Binding-site contacts:
Ligand atom C14 contacts residue LYS297 of chain 1.B at 2.4 Å.
Ligand atom C14 contacts residue ALA118 of chain 1.B at 3.4 Å (hydrophobic).
Ligand atom C4 contacts residue GLU123 of chain 1.B at 3.9 Å.
Ligand atom C6 contacts residue TRP266 of chain 1.B at 4.1 Å (hydrophobic).
Ligand atom C17 contacts residue TYR269 of chain 1.B at 3.6 Å (hydrophobic).
Ligand atom C13 contacts residue ALA118 of chain 1.B at 4.0 Å (hydrophobic).
Ligand atom C15 contacts residue GLU114 of chain 1.B at 4.0 Å.
Ligand atom C20 contacts residue GLU182 of chain 1.B at 3.9 Å.
Ligand atom C15 contacts residue ALA293 of chain 1.B at 3.5 Å (hydrophobic).
Ligand atom C12 contacts residue ALA118 of chain 1.B at 3.6 Å (hydrophobic).
Ligand atom C13 contacts residue CYS188 of chain 1.B at 3.9 Å (hydrophobic).
Ligand atom C18 contacts residue GLY122 of chain 1.B at 3.9 Å.
Ligand atom C10 contacts residue THR119 of chain 1.B at 3.6 Å.
Ligand atom C5 contacts residue GLU123 of chain 1.B at 3.6 Å.
Ligand atom C4 contacts residue TRP266 of chain 1.B at 3.6 Å (hydrophobic).
Ligand atom C19 contacts residue THR119 of chain 1.B at 3.9 Å.
Ligand atom C3 contacts residue HIS212 of chain 1.B at 4.0 Å.
Ligand atom C19 contacts residue TYR269 of chain 1.B at 3.7 Å (hydrophobic).
Ligand atom C18 contacts residue GLU123 of chain 1.B at 3.5 Å.
Ligand atom C18 contacts residue TRP266 of chain 1.B at 3.5 Å (hydrophobic).
Ligand atom C11 contacts residue TYR269 of chain 1.B at 3.6 Å (hydrophobic).
Ligand atom C2 contacts residue PHE213 of chain 1.B at 3.5 Å (hydrophobic).
Ligand atom C9 contacts residue TYR269 of chain 1.B at 4.1 Å (hydrophobic).
Ligand atom C20 contacts residue TYR269 of chain 1.B at 3.4 Å (hydrophobic).
Ligand atom C2 contacts residue ALA270 of chain 1.B at 3.7 Å (hydrophobic).
Ligand atom C19 contacts residue TYR192 of chain 1.B at 3.1 Å (hydrophobic).
Ligand atom C16 contacts residue MET208 of chain 1.B at 3.3 Å (hydrophobic).
Ligand atom C9 contacts residue THR119 of chain 1.B at 3.6 Å.
Ligand atom C19 contacts residue ILE190 of chain 1.B at 3.5 Å (hydrophobic).
Ligand atom C10 contacts residue TRP266 of chain 1.B at 4.0 Å (hydrophobic).
Ligand atom C20 contacts residue ALA293 of chain 1.B at 3.7 Å (hydrophobic).
Ligand atom C13 contacts residue LYS297 of chain 1.B at 3.7 Å.
Ligand atom C15 contacts residue LYS297 of chain 1.B at 1.3 Å.
Ligand atom C5 contacts residue TRP266 of chain 1.B at 3.5 Å (hydrophobic).
Ligand atom C15 contacts residue SER187 of chain 1.B at 4.0 Å.
Ligand atom C6 contacts residue GLU123 of chain 1.B at 4.1 Å.
Ligand atom C17 contacts residue ALA270 of chain 1.B at 3.6 Å (hydrophobic).
Ligand atom C4 contacts residue PHE262 of chain 1.B at 4.0 Å (hydrophobic).
Ligand atom C8 contacts residue TRP266 of chain 1.B at 3.9 Å (hydrophobic).
Ligand atom C3 contacts residue PHE213 of chain 1.B at 3.3 Å (hydrophobic).

This protein binds this small molecule.
Small molecule (SMILES): CC1=C(/C=C/C(C)=C/C=C/C(C)=C/C=O)C(C)(C)CCC1

Sequence of chain 1.B:
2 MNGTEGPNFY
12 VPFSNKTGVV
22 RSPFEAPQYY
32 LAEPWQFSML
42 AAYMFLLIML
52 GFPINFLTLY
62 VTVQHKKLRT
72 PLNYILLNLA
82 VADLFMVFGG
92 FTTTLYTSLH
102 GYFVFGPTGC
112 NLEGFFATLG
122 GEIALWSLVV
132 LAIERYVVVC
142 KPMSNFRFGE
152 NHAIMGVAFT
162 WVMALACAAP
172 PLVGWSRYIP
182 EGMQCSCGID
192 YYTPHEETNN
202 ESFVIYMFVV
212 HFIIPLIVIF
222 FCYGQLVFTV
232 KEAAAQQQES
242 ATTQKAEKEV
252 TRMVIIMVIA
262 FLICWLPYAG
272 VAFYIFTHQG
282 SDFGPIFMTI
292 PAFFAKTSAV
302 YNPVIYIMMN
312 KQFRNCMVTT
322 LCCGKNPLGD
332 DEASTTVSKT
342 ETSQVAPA